Sequence of chain 3.A:
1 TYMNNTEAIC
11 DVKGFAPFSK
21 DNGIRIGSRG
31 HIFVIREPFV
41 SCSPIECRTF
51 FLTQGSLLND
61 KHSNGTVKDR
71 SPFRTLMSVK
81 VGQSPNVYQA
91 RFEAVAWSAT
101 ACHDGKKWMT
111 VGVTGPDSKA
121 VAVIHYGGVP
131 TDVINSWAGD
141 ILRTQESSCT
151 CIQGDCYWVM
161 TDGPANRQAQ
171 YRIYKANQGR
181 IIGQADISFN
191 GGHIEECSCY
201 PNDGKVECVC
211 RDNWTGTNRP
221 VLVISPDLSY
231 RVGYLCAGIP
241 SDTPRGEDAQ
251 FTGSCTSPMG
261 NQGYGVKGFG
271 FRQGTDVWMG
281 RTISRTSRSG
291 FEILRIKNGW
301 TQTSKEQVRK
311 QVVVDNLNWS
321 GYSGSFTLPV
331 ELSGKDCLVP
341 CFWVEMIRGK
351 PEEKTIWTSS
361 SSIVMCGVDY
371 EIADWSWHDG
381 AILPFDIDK

Binding-site contacts:
Ligand atom C7 contacts residue ASN64 of chain 2.A at 3.5 Å.
Ligand atom O7 contacts residue ASN64 of chain 2.A at 4.0 Å.
Ligand atom C3 contacts residue ASN64 of chain 2.A at 3.8 Å.
Ligand atom C2 contacts residue ASN64 of chain 2.A at 2.7 Å.
Ligand atom O1 contacts residue ASN64 of chain 2.A at 1.9 Å (h-bond).
Ligand atom C5 contacts residue ASN64 of chain 2.A at 4.0 Å.
Ligand atom O1 contacts residue GLY65 of chain 2.A at 4.2 Å.
Ligand atom O5 contacts residue ASN64 of chain 2.A at 3.0 Å (h-bond).
Ligand atom O7 contacts residue ILE382 of chain 3.A at 4.3 Å.
Ligand atom C1 contacts residue ASN64 of chain 2.A at 1.8 Å.
Ligand atom C1 contacts residue GLY65 of chain 2.A at 4.5 Å.
Ligand atom O5 contacts residue GLY65 of chain 2.A at 4.1 Å.
Ligand atom C8 contacts residue ASN64 of chain 2.A at 4.3 Å.
Ligand atom C6 contacts residue GLY65 of chain 2.A at 4.4 Å.
Ligand atom N2 contacts residue ASN64 of chain 2.A at 2.8 Å (h-bond).

Sequence of chain 2.A:
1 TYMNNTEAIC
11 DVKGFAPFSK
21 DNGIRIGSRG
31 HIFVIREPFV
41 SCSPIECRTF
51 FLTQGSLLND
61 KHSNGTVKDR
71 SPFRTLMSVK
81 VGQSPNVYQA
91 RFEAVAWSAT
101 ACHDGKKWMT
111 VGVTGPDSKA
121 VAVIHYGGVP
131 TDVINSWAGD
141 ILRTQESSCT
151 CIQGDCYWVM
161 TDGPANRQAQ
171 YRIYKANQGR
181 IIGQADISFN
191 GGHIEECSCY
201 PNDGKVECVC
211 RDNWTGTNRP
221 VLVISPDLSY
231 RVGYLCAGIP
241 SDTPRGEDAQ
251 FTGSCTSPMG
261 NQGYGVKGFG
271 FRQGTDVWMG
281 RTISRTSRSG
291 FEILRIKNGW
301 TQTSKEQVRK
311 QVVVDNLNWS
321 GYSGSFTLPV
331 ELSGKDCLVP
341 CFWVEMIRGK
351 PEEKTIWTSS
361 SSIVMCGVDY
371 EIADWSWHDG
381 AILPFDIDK

The protein below binds the small molecule below.
Small molecule (SMILES): CC(=O)N[C@@H]1[C@@H](O)[C@H](O)[C@@H](CO)O[C@H]1O